A protein and the small-molecule ligand that binds it are described below.
Small molecule (SMILES): CC(=O)N[C@@H]1[C@@H](O)[C@H](O)[C@@H](CO)O[C@H]1O

Sequence of chain 2.A:
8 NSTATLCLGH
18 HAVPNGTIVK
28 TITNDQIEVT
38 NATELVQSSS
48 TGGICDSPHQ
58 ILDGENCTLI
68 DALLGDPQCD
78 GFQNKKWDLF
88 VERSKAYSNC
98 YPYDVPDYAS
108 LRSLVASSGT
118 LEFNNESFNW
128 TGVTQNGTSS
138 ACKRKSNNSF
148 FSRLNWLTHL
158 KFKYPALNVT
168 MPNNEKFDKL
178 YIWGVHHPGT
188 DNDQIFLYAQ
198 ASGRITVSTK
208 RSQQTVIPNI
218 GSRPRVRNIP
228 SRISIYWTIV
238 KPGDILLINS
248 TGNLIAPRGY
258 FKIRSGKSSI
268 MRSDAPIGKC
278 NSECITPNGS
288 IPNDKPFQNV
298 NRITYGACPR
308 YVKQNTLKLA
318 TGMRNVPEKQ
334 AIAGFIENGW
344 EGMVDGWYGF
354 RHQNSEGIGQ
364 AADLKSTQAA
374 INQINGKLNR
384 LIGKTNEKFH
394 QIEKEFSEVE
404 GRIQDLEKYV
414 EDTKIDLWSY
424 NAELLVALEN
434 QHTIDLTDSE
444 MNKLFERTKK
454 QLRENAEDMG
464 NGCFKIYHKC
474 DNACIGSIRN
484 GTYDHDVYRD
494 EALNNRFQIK

Binding-site contacts:
Ligand atom C8 contacts residue EPE1 of chain 2.I at 3.7 Å.
Ligand atom C6 contacts residue ASN133 of chain 2.A at 4.0 Å.
Ligand atom O5 contacts residue GLN132 of chain 2.A at 4.3 Å.
Ligand atom C7 contacts residue ASN133 of chain 2.A at 3.2 Å.
Ligand atom O6 contacts residue ASN133 of chain 2.A at 3.9 Å.
Ligand atom O6 contacts residue GLN132 of chain 2.A at 4.5 Å.
Ligand atom C4 contacts residue ASN133 of chain 2.A at 4.0 Å.
Ligand atom C1 contacts residue ARG255 of chain 2.A at 4.1 Å.
Ligand atom C1 contacts residue ASN133 of chain 2.A at 1.4 Å.
Ligand atom O5 contacts residue ASN133 of chain 2.A at 2.2 Å (h-bond).
Ligand atom C5 contacts residue ASN133 of chain 2.A at 3.0 Å.
Ligand atom N2 contacts residue ASN133 of chain 2.A at 3.2 Å (h-bond).
Ligand atom C3 contacts residue ASN133 of chain 2.A at 3.7 Å.
Ligand atom O7 contacts residue ASN133 of chain 2.A at 2.8 Å (h-bond).
Ligand atom C2 contacts residue ASN133 of chain 2.A at 2.8 Å.
Ligand atom C8 contacts residue ASN133 of chain 2.A at 4.5 Å.